Binding-site contacts:
Ligand atom N1 contacts residue LEU214 of chain 1.A at 3.7 Å.
Ligand atom CE2 contacts residue MET374 of chain 1.A at 4.0 Å (hydrophobic).
Ligand atom CZ contacts residue ILE225 of chain 1.A at 3.3 Å (hydrophobic).
Ligand atom O contacts residue ASN370 of chain 1.A at 3.7 Å.
Ligand atom OXT contacts residue ASN370 of chain 1.A at 2.1 Å (h-bond).
Ligand atom CE2 contacts residue ILE225 of chain 1.A at 4.0 Å (hydrophobic).
Ligand atom C1 contacts residue HIS321 of chain 1.A at 4.0 Å.
Ligand atom CG contacts residue GLY322 of chain 1.A at 4.0 Å.
Ligand atom OXT contacts residue HIS321 of chain 1.A at 4.0 Å.
Ligand atom C contacts residue ASN370 of chain 1.A at 3.3 Å.
Ligand atom O2 contacts residue PHE320 of chain 1.A at 3.0 Å (h-bond).
Ligand atom O2 contacts residue ASN370 of chain 1.A at 3.8 Å.
Ligand atom CB contacts residue HIS321 of chain 1.A at 3.7 Å.
Ligand atom OXT contacts residue TYR405 of chain 1.A at 3.6 Å.
Ligand atom CD2 contacts residue GLY322 of chain 1.A at 3.9 Å.
Ligand atom CG contacts residue FAD1 of chain 1.B at 3.8 Å.
Ligand atom CE1 contacts residue PRO319 of chain 1.A at 3.6 Å (hydrophobic).
Ligand atom O2 contacts residue MET374 of chain 1.A at 2.8 Å (h-bond).
Ligand atom CA contacts residue TYR405 of chain 1.A at 3.3 Å (hydrophobic).
Ligand atom CE1 contacts residue ILE225 of chain 1.A at 3.0 Å (hydrophobic).
Ligand atom CE1 contacts residue FAD1 of chain 1.B at 3.8 Å.
Ligand atom N1 contacts residue ALA57 of chain 1.A at 3.5 Å.
Ligand atom C1 contacts residue MET374 of chain 1.A at 3.9 Å (hydrophobic).
Ligand atom C contacts residue MET374 of chain 1.A at 3.8 Å (hydrophobic).
Ligand atom CD1 contacts residue ILE225 of chain 1.A at 3.4 Å (hydrophobic).
Ligand atom O contacts residue TYR405 of chain 1.A at 3.7 Å.
Ligand atom C1 contacts residue GLY322 of chain 1.A at 4.0 Å.
Ligand atom N contacts residue TYR405 of chain 1.A at 2.1 Å (h-bond).
Ligand atom CE2 contacts residue PHE320 of chain 1.A at 3.9 Å (hydrophobic).
Ligand atom CZ contacts residue PRO319 of chain 1.A at 2.9 Å (hydrophobic).
Ligand atom OXT contacts residue MET374 of chain 1.A at 3.8 Å.
Ligand atom C1 contacts residue PHE320 of chain 1.A at 3.8 Å (hydrophobic).
Ligand atom O contacts residue MET374 of chain 1.A at 3.6 Å.
Ligand atom OXT contacts residue PHE320 of chain 1.A at 3.3 Å (h-bond).
Ligand atom C contacts residue TYR405 of chain 1.A at 3.4 Å (hydrophobic).
Ligand atom CD2 contacts residue PRO319 of chain 1.A at 3.9 Å (hydrophobic).
Ligand atom CD1 contacts residue FAD1 of chain 1.B at 3.4 Å.
Ligand atom CZ contacts residue PHE239 of chain 1.A at 4.0 Å (hydrophobic).
Ligand atom CE2 contacts residue PRO319 of chain 1.A at 3.1 Å (hydrophobic).
Ligand atom N1 contacts residue FAD1 of chain 1.B at 3.6 Å (h-bond).

The protein below binds the small molecule below.
Small molecule (SMILES): Nc1ccccc1C(=O)C[C@H](N)C(=O)O

Sequence of chain 1.A:
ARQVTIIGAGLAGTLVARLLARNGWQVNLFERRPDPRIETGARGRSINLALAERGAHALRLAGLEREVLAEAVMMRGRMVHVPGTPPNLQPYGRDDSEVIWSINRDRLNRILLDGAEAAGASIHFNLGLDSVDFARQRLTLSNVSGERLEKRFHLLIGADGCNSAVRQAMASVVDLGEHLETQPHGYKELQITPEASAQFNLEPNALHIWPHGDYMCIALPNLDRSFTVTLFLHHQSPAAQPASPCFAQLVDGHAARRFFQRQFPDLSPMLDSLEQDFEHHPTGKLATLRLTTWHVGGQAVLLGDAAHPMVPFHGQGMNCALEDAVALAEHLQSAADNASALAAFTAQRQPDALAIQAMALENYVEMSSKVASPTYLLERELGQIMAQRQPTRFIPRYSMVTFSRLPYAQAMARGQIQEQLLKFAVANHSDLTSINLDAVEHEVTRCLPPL